Sequence of chain 1.A:
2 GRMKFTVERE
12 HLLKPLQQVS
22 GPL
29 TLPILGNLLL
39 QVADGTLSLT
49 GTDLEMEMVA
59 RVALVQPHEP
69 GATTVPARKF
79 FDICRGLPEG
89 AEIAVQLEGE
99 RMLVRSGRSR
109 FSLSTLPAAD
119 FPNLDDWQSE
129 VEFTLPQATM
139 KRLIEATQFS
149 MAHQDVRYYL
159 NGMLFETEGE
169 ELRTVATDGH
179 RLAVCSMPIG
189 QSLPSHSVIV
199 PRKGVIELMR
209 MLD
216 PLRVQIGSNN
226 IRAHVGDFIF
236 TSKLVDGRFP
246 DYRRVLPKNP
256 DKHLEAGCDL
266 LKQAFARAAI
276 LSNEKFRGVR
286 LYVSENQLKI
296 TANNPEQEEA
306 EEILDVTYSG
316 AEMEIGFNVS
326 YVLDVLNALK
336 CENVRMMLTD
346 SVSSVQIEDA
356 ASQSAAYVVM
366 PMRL

Binding-site contacts:
Ligand atom C contacts residue MET365 of chain 1.A at 3.9 Å (hydrophobic).
Ligand atom O contacts residue ARG368 of chain 1.A at 2.9 Å (salt-bridge).
Ligand atom CA contacts residue GLY177 of chain 1.A at 3.8 Å.
Ligand atom O contacts residue GLY177 of chain 1.A at 4.1 Å.
Ligand atom CH3 contacts residue ARG368 of chain 1.A at 3.9 Å.
Ligand atom CD1 contacts residue ARG179 of chain 1.A at 3.6 Å.
Ligand atom O contacts residue MET365 of chain 1.A at 3.5 Å.
Ligand atom CG contacts residue PRO366 of chain 1.A at 3.3 Å (hydrophobic).
Ligand atom C contacts residue MET365 of chain 1.A at 3.8 Å (hydrophobic).
Ligand atom CE contacts residue PRO366 of chain 1.A at 3.4 Å (hydrophobic).
Ligand atom CD1 contacts residue HIS178 of chain 1.A at 3.7 Å.
Ligand atom C contacts residue ARG368 of chain 1.A at 3.9 Å.
Ligand atom CD2 contacts residue VAL250 of chain 1.A at 4.1 Å (hydrophobic).
Ligand atom CD2 contacts residue MET365 of chain 1.A at 4.0 Å (hydrophobic).
Ligand atom CD1 contacts residue LEU180 of chain 1.A at 3.9 Å (hydrophobic).
Ligand atom O contacts residue HIS178 of chain 1.A at 4.0 Å.
Ligand atom C contacts residue GLY177 of chain 1.A at 3.7 Å.
Ligand atom CG2 contacts residue HIS178 of chain 1.A at 4.0 Å.
Ligand atom CD2 contacts residue ARG155 of chain 1.A at 3.9 Å.
Ligand atom O contacts residue MET365 of chain 1.A at 3.6 Å.
Ligand atom CD1 contacts residue ARG155 of chain 1.A at 4.0 Å.
Ligand atom CD2 contacts residue PRO245 of chain 1.A at 3.9 Å (hydrophobic).
Ligand atom CG2 contacts residue GLY177 of chain 1.A at 4.1 Å.
Ligand atom CG contacts residue GLY177 of chain 1.A at 3.5 Å.
Ligand atom CG2 contacts residue HIS178 of chain 1.A at 3.6 Å.
Ligand atom CG contacts residue HIS178 of chain 1.A at 3.9 Å.
Ligand atom CA contacts residue GLY177 of chain 1.A at 3.6 Å.
Ligand atom CD1 contacts residue LEU158 of chain 1.A at 4.1 Å (hydrophobic).
Ligand atom O contacts residue MET367 of chain 1.A at 3.6 Å.
Ligand atom CB contacts residue GLY177 of chain 1.A at 3.3 Å.
Ligand atom CD1 contacts residue GLY177 of chain 1.A at 3.6 Å.
Ligand atom CD2 contacts residue VAL363 of chain 1.A at 3.7 Å (hydrophobic).
Ligand atom CE contacts residue ARG249 of chain 1.A at 3.6 Å.
Ligand atom N contacts residue GLY177 of chain 1.A at 2.9 Å (h-bond).
Ligand atom CG2 contacts residue GOL1 of chain 1.C at 3.8 Å.
Ligand atom CG contacts residue MET365 of chain 1.A at 4.0 Å (hydrophobic).
Ligand atom CB contacts residue GLY177 of chain 1.A at 3.5 Å.
Ligand atom CN contacts residue CA1 of chain 1.H at 3.6 Å.
Ligand atom CD1 contacts residue THR175 of chain 1.A at 3.8 Å.
Ligand atom CD contacts residue PRO366 of chain 1.A at 3.5 Å (hydrophobic).

This small molecule binds to this protein.
Small molecule (SMILES): CC(=O)N(C)[C@H](C(=O)N1C[C@H](C)C[C@H]1C(=O)N(C)[C@@H]1C(=O)N[C@@H](CC(C)C)C(=O)N2C[C@H](C)C[C@H]2C(=O)N[C@@H](CC(C)C)C(=O)N(C)[C@@H](C(C)C)C(=O)N2CCC[C@H]2C(=O)N(C)[C@H](CC(C)C)C(=O)NCC(=O)O[C@@H]1C)C(C)C